Sequence of chain 1.A:
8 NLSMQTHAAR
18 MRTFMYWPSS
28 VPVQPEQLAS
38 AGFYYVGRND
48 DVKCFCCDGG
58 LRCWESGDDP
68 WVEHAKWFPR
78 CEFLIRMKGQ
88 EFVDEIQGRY

Binding-site contacts:
Ligand atom CB contacts residue TRP61 of chain 1.A at 3.7 Å (hydrophobic).
Ligand atom CA contacts residue ARG59 of chain 1.A at 3.4 Å.
Ligand atom CA contacts residue GLY57 of chain 1.A at 3.2 Å.
Ligand atom C contacts residue GLY57 of chain 1.A at 3.5 Å.
Ligand atom O contacts residue ARG59 of chain 1.A at 2.9 Å (salt-bridge).
Ligand atom N contacts residue ARG59 of chain 1.A at 2.8 Å (salt-bridge).
Ligand atom CD2 contacts residue GLY57 of chain 1.A at 3.5 Å.
Ligand atom CB contacts residue ASP65 of chain 1.A at 3.7 Å.
Ligand atom OG1 contacts residue ARG59 of chain 1.A at 3.6 Å (salt-bridge).
Ligand atom OG1 contacts residue CYS60 of chain 1.A at 3.7 Å.
Ligand atom CZ contacts residue ASP48 of chain 1.A at 3.9 Å.
Ligand atom CZ contacts residue GLY57 of chain 1.A at 3.7 Å.
Ligand atom CA contacts residue ARG59 of chain 1.A at 3.9 Å.
Ligand atom O contacts residue GLU70 of chain 1.A at 3.4 Å (salt-bridge).
Ligand atom CD2 contacts residue ARG59 of chain 1.A at 3.6 Å.
Ligand atom N contacts residue GLY57 of chain 1.A at 2.9 Å (h-bond).
Ligand atom CA contacts residue LEU58 of chain 1.A at 3.8 Å (hydrophobic).
Ligand atom CA contacts residue GLU70 of chain 1.A at 3.8 Å.
Ligand atom CB contacts residue PHE75 of chain 1.A at 3.9 Å (hydrophobic).
Ligand atom CB contacts residue GLU70 of chain 1.A at 3.8 Å.
Ligand atom O contacts residue TRP74 of chain 1.A at 3.4 Å (h-bond).
Ligand atom N contacts residue ASP65 of chain 1.A at 2.7 Å (salt-bridge).
Ligand atom CB contacts residue ARG59 of chain 1.A at 3.4 Å.
Ligand atom CA contacts residue ASP65 of chain 1.A at 3.6 Å.
Ligand atom CG contacts residue TRP74 of chain 1.A at 3.7 Å (hydrophobic).
Ligand atom O contacts residue LEU58 of chain 1.A at 3.4 Å.
Ligand atom CE2 contacts residue LEU58 of chain 1.A at 3.3 Å (hydrophobic).
Ligand atom N contacts residue GLU70 of chain 1.A at 3.1 Å (salt-bridge).
Ligand atom CE2 contacts residue GLY57 of chain 1.A at 3.5 Å.
Ligand atom CG contacts residue ARG59 of chain 1.A at 3.7 Å.
Ligand atom N contacts residue LEU58 of chain 1.A at 3.9 Å.
Ligand atom C contacts residue LEU58 of chain 1.A at 3.8 Å (hydrophobic).
Ligand atom CD2 contacts residue LEU58 of chain 1.A at 3.7 Å (hydrophobic).
Ligand atom CZ contacts residue VAL49 of chain 1.A at 3.8 Å (hydrophobic).
Ligand atom CD contacts residue TRP74 of chain 1.A at 3.7 Å (hydrophobic).
Ligand atom C contacts residue ARG59 of chain 1.A at 3.6 Å.
Ligand atom CB contacts residue ARG59 of chain 1.A at 3.5 Å.
Ligand atom CA contacts residue CYS60 of chain 1.A at 3.6 Å (hydrophobic).
Ligand atom CE2 contacts residue VAL49 of chain 1.A at 3.9 Å (hydrophobic).
Ligand atom O contacts residue GLY57 of chain 1.A at 3.0 Å (h-bond).

The small molecule below binds the protein below.
Small molecule (SMILES): C[C@H](N)C(=O)N[C@H](C(=O)N1CCC[C@H]1C(=O)N[C@@H](Cc1ccccc1)C(N)=O)[C@@H](C)O